The small molecule below binds the protein below.
Small molecule (SMILES): CCOC(=O)/C(=N\O)C(=O)CC

Sequence of chain 1.A:
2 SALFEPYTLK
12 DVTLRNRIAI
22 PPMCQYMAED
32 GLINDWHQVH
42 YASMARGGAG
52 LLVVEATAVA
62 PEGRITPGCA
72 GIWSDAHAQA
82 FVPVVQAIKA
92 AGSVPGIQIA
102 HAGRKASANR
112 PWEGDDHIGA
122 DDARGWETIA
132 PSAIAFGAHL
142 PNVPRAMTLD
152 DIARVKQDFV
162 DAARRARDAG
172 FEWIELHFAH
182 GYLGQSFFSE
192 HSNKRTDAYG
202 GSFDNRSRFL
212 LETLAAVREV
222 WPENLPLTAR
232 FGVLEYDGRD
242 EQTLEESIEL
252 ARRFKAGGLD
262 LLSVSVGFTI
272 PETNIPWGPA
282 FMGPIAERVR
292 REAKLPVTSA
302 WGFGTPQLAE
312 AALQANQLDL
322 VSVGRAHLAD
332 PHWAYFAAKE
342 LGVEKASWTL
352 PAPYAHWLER

Binding-site contacts:
Ligand atom C3 contacts residue HIS192 of chain 1.A at 4.2 Å.
Ligand atom C5 contacts residue PHE137 of chain 1.A at 3.2 Å (hydrophobic).
Ligand atom C1 contacts residue ILE135 of chain 1.A at 4.0 Å (hydrophobic).
Ligand atom C4 contacts residue GLU273 of chain 1.A at 4.2 Å.
Ligand atom C5 contacts residue ARG105 of chain 1.A at 4.3 Å.
Ligand atom O2 contacts residue ILE271 of chain 1.A at 3.7 Å.
Ligand atom N1 contacts residue ILE271 of chain 1.A at 4.1 Å.
Ligand atom C5 contacts residue ILE135 of chain 1.A at 4.5 Å (hydrophobic).
Ligand atom C1 contacts residue ALA136 of chain 1.A at 4.1 Å (hydrophobic).
Ligand atom O2 contacts residue PRO272 of chain 1.A at 4.3 Å.
Ligand atom C2 contacts residue GLU273 of chain 1.A at 3.6 Å.
Ligand atom C6 contacts residue GLU273 of chain 1.A at 3.4 Å.
Ligand atom C5 contacts residue ALA136 of chain 1.A at 2.9 Å (hydrophobic).
Ligand atom O1 contacts residue GLU273 of chain 1.A at 3.9 Å.
Ligand atom O4 contacts residue HIS192 of chain 1.A at 2.8 Å (h-bond).
Ligand atom O1 contacts residue ILE271 of chain 1.A at 4.3 Å.
Ligand atom C2 contacts residue ILE271 of chain 1.A at 3.9 Å (hydrophobic).
Ligand atom C3 contacts residue ILE271 of chain 1.A at 4.3 Å (hydrophobic).
Ligand atom C3 contacts residue GLU273 of chain 1.A at 4.2 Å.
Ligand atom C5 contacts residue ILE271 of chain 1.A at 4.2 Å (hydrophobic).
Ligand atom O2 contacts residue GLU273 of chain 1.A at 2.6 Å (salt-bridge).
Ligand atom O2 contacts residue PHE137 of chain 1.A at 4.3 Å.
Ligand atom N1 contacts residue HIS192 of chain 1.A at 3.2 Å (h-bond).
Ligand atom C1 contacts residue ILE271 of chain 1.A at 4.5 Å (hydrophobic).
Ligand atom C7 contacts residue GLU273 of chain 1.A at 3.6 Å.